This small molecule binds to this protein.
Small molecule (SMILES): CC(C)[C@@H]1NC(=O)[C@H](Cc2c[nH]c3ccccc23)NC1=O

Binding-site contacts:
Ligand atom C9 contacts residue THR244 of chain 1.A at 3.8 Å.
Ligand atom N contacts residue LEU316 of chain 1.A at 3.5 Å.
Ligand atom C12 contacts residue PHE390 of chain 1.A at 3.8 Å (hydrophobic).
Ligand atom C14 contacts residue GLY289 of chain 1.A at 3.8 Å.
Ligand atom C10 contacts residue HEM1 of chain 1.B at 3.7 Å.
Ligand atom N1 contacts residue PHE391 of chain 1.A at 3.7 Å.
Ligand atom N2 contacts residue UYG1 of chain 1.D at 3.7 Å.
Ligand atom C13 contacts residue GLU76 of chain 1.A at 3.6 Å.
Ligand atom C14 contacts residue GLN75 of chain 1.A at 3.2 Å.
Ligand atom C11 contacts residue UYG1 of chain 1.D at 3.9 Å.
Ligand atom O1 contacts residue SER287 of chain 1.A at 3.0 Å (h-bond).
Ligand atom C15 contacts residue PHE391 of chain 1.A at 3.9 Å (hydrophobic).
Ligand atom C14 contacts residue SER290 of chain 1.A at 3.6 Å.
Ligand atom C8 contacts residue HEM1 of chain 1.B at 3.4 Å.
Ligand atom C5 contacts residue SER287 of chain 1.A at 3.8 Å.
Ligand atom C7 contacts residue UYG1 of chain 1.D at 3.6 Å.
Ligand atom C3 contacts residue VAL291 of chain 1.A at 3.5 Å (hydrophobic).
Ligand atom C8 contacts residue UYG1 of chain 1.D at 3.8 Å.
Ligand atom C contacts residue UYG1 of chain 1.D at 3.3 Å.
Ligand atom C13 contacts residue PHE390 of chain 1.A at 3.7 Å (hydrophobic).
Ligand atom C8 contacts residue PHE391 of chain 1.A at 3.7 Å (hydrophobic).
Ligand atom C2 contacts residue VAL291 of chain 1.A at 3.5 Å (hydrophobic).
Ligand atom N contacts residue SER287 of chain 1.A at 3.2 Å.
Ligand atom C10 contacts residue PHE391 of chain 1.A at 3.7 Å (hydrophobic).
Ligand atom C9 contacts residue HEM1 of chain 1.B at 3.1 Å.
Ligand atom C11 contacts residue PHE390 of chain 1.A at 3.8 Å (hydrophobic).
Ligand atom O contacts residue UYG1 of chain 1.D at 3.5 Å.
Ligand atom C9 contacts residue PHE391 of chain 1.A at 3.6 Å (hydrophobic).
Ligand atom N1 contacts residue SER287 of chain 1.A at 3.7 Å.
Ligand atom C15 contacts residue SER287 of chain 1.A at 3.6 Å.
Ligand atom C2 contacts residue SER290 of chain 1.A at 3.8 Å.
Ligand atom C1 contacts residue UYG1 of chain 1.D at 3.6 Å.
Ligand atom C5 contacts residue PHE391 of chain 1.A at 3.9 Å (hydrophobic).
Ligand atom O contacts residue LYS292 of chain 1.A at 3.0 Å (salt-bridge).
Ligand atom O1 contacts residue PHE391 of chain 1.A at 3.6 Å.
Ligand atom C7 contacts residue PHE391 of chain 1.A at 3.8 Å (hydrophobic).
Ligand atom C4 contacts residue VAL291 of chain 1.A at 3.4 Å (hydrophobic).
Ligand atom O1 contacts residue PHE390 of chain 1.A at 3.2 Å.
Ligand atom C13 contacts residue GLN75 of chain 1.A at 3.5 Å.
Ligand atom C4 contacts residue SER287 of chain 1.A at 3.6 Å.

Sequence of chain 1.A:
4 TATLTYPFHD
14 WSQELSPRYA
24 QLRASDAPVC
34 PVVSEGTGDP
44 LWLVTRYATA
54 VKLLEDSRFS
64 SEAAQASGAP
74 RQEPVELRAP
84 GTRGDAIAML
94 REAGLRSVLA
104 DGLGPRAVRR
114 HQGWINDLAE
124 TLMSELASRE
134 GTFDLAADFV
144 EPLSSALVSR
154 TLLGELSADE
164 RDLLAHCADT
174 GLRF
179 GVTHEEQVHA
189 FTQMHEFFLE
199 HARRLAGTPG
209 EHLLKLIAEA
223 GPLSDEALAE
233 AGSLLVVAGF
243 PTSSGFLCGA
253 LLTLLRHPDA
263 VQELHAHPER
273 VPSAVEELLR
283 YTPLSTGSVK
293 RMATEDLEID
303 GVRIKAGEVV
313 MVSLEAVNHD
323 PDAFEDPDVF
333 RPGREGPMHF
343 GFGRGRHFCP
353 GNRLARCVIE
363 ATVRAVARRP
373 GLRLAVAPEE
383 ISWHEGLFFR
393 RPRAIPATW